Sequence of chain 2.B:
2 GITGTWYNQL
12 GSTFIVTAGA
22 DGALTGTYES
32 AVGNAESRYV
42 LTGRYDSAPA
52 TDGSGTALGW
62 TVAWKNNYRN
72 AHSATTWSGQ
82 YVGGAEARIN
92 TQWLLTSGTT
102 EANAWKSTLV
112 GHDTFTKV

Sequence of chain 4.A:
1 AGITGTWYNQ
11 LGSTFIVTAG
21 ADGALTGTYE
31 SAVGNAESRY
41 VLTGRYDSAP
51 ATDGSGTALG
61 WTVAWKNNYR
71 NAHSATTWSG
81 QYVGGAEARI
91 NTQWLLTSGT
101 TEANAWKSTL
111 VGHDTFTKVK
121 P

A protein and the small-molecule ligand that binds it are described below.
Small molecule (SMILES): O=C(O)CCC[C@@H]1SC[C@@H]2NC(=O)N[C@@H]21

Binding-site contacts:
Ligand atom N5 contacts residue VAL33 of chain 4.A at 3.8 Å.
Ligand atom O16 contacts residue TRP65 of chain 4.A at 3.3 Å.
Ligand atom O16 contacts residue SER74 of chain 4.A at 3.1 Å (h-bond).
Ligand atom O11 contacts residue LEU11 of chain 4.A at 4.0 Å.
Ligand atom S7 contacts residue THR76 of chain 4.A at 3.5 Å (h-bond).
Ligand atom N5 contacts residue LEU11 of chain 4.A at 4.0 Å.
Ligand atom O17 contacts residue GLY34 of chain 4.A at 3.8 Å.
Ligand atom C12 contacts residue TRP65 of chain 4.A at 3.8 Å (hydrophobic).
Ligand atom C1 contacts residue ASP114 of chain 4.A at 3.8 Å.
Ligand atom C1 contacts residue ASN9 of chain 4.A at 3.8 Å.
Ligand atom C1 contacts residue SER31 of chain 4.A at 3.9 Å.
Ligand atom C8 contacts residue TRP94 of chain 4.A at 3.3 Å (hydrophobic).
Ligand atom C1 contacts residue TYR29 of chain 4.A at 3.4 Å (hydrophobic).
Ligand atom C6 contacts residue TRP106 of chain 2.B at 3.6 Å (hydrophobic).
Ligand atom N5 contacts residue SER31 of chain 4.A at 3.0 Å (h-bond).
Ligand atom O11 contacts residue TYR29 of chain 4.A at 2.6 Å (h-bond).
Ligand atom S7 contacts residue TRP78 of chain 4.A at 3.9 Å.
Ligand atom S7 contacts residue TRP65 of chain 4.A at 3.7 Å.
Ligand atom C13 contacts residue TRP106 of chain 2.B at 4.0 Å (hydrophobic).
Ligand atom O16 contacts residue ALA72 of chain 4.A at 3.9 Å.
Ligand atom N2 contacts residue TYR29 of chain 4.A at 3.8 Å.
Ligand atom N2 contacts residue ASN9 of chain 4.A at 4.0 Å.
Ligand atom C12 contacts residue VAL33 of chain 4.A at 3.9 Å (hydrophobic).
Ligand atom O11 contacts residue ASP114 of chain 4.A at 3.8 Å.
Ligand atom C4 contacts residue TRP106 of chain 2.B at 3.9 Å (hydrophobic).
Ligand atom C3 contacts residue TRP94 of chain 4.A at 3.9 Å (hydrophobic).
Ligand atom C1 contacts residue SER13 of chain 4.A at 3.6 Å.
Ligand atom C4 contacts residue SER31 of chain 4.A at 3.9 Å.
Ligand atom O11 contacts residue SER13 of chain 4.A at 2.7 Å (h-bond).
Ligand atom C4 contacts residue VAL33 of chain 4.A at 3.8 Å (hydrophobic).
Ligand atom N2 contacts residue ASP114 of chain 4.A at 2.9 Å (salt-bridge).
Ligand atom C15 contacts residue ASN35 of chain 4.A at 3.8 Å.
Ligand atom C1 contacts residue LEU11 of chain 4.A at 3.7 Å (hydrophobic).
Ligand atom N2 contacts residue LEU11 of chain 4.A at 3.7 Å.
Ligand atom O11 contacts residue ASN9 of chain 4.A at 3.0 Å (h-bond).
Ligand atom N5 contacts residue SER13 of chain 4.A at 4.0 Å.
Ligand atom C13 contacts residue LEU96 of chain 4.A at 3.9 Å (hydrophobic).
Ligand atom C3 contacts residue ASP114 of chain 4.A at 3.9 Å.
Ligand atom C12 contacts residue SER31 of chain 4.A at 3.3 Å.
Ligand atom O17 contacts residue ASN35 of chain 4.A at 3.0 Å (h-bond).